The protein below binds the small molecule below.
Small molecule (SMILES): CC(=O)N[C@H]1[C@H](O[C@H]2[C@H](O)[C@@H](NC(C)=O)CO[C@@H]2CO)O[C@H](CO)[C@@H](O[C@@H]2O[C@H](CO)[C@@H](O)[C@H](O)[C@@H]2O)[C@@H]1O

Binding-site contacts:
Ligand atom C1 contacts residue ASN197 of chain 1.A at 1.4 Å.
Ligand atom C7 contacts residue GLN200 of chain 1.A at 3.5 Å.
Ligand atom C4 contacts residue ASN197 of chain 1.A at 4.2 Å.
Ligand atom O6 contacts residue ASN197 of chain 1.A at 3.1 Å (h-bond).
Ligand atom O6 contacts residue THR199 of chain 1.A at 4.0 Å.
Ligand atom N2 contacts residue ASN197 of chain 1.A at 3.2 Å (h-bond).
Ligand atom O5 contacts residue ASN197 of chain 1.A at 2.2 Å (h-bond).
Ligand atom C6 contacts residue THR199 of chain 1.A at 4.1 Å.
Ligand atom C7 contacts residue SER243 of chain 1.A at 2.8 Å.
Ligand atom C1 contacts residue SER243 of chain 1.A at 3.7 Å.
Ligand atom C2 contacts residue ASN197 of chain 1.A at 2.8 Å.
Ligand atom C5 contacts residue ASN197 of chain 1.A at 3.4 Å.
Ligand atom O5 contacts residue THR199 of chain 1.A at 4.0 Å.
Ligand atom O7 contacts residue GLN200 of chain 1.A at 2.5 Å.
Ligand atom C6 contacts residue ASN197 of chain 1.A at 4.0 Å.
Ligand atom C2 contacts residue SER243 of chain 1.A at 4.1 Å.
Ligand atom C7 contacts residue ASN197 of chain 1.A at 3.9 Å.
Ligand atom N2 contacts residue SER243 of chain 1.A at 3.0 Å (h-bond).
Ligand atom C8 contacts residue SER243 of chain 1.A at 2.5 Å.
Ligand atom O7 contacts residue SER243 of chain 1.A at 3.8 Å.
Ligand atom C3 contacts residue ASN197 of chain 1.A at 3.9 Å.
Ligand atom O7 contacts residue ASN197 of chain 1.A at 4.4 Å.
Ligand atom C8 contacts residue GLN200 of chain 1.A at 3.2 Å.

Sequence of chain 1.A:
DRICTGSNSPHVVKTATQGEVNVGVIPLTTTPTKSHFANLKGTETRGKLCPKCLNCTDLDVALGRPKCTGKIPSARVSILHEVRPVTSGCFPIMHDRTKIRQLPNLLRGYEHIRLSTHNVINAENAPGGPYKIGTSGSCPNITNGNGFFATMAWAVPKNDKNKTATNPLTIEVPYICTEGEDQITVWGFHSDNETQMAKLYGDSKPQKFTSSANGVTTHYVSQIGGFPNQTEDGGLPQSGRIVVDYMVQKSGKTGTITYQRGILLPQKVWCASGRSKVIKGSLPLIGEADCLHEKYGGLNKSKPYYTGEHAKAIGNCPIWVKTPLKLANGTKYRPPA